Binding-site contacts:
Ligand atom C3 contacts residue ASN107 of chain 1.B at 4.5 Å.
Ligand atom C5 contacts residue ASN107 of chain 1.B at 4.3 Å.
Ligand atom O7 contacts residue ARG290 of chain 1.B at 3.3 Å (salt-bridge).
Ligand atom C1 contacts residue ASN107 of chain 1.B at 3.0 Å.
Ligand atom O7 contacts residue TRP292 of chain 1.B at 3.8 Å.
Ligand atom C7 contacts residue TRP292 of chain 1.B at 3.7 Å (hydrophobic).
Ligand atom C4 contacts residue ASN107 of chain 1.B at 4.3 Å.
Ligand atom C7 contacts residue ASN107 of chain 1.B at 3.4 Å.
Ligand atom C7 contacts residue ARG290 of chain 1.B at 4.1 Å.
Ligand atom C2 contacts residue ASN107 of chain 1.B at 3.0 Å.
Ligand atom C8 contacts residue TRP292 of chain 1.B at 3.3 Å (hydrophobic).
Ligand atom O5 contacts residue ASN107 of chain 1.B at 3.3 Å (h-bond).
Ligand atom C8 contacts residue ASN107 of chain 1.B at 4.2 Å.
Ligand atom O7 contacts residue ASN107 of chain 1.B at 3.4 Å (h-bond).
Ligand atom O7 contacts residue ILE188 of chain 1.B at 3.1 Å.
Ligand atom N2 contacts residue ASN107 of chain 1.B at 3.4 Å (h-bond).
Ligand atom C7 contacts residue ILE188 of chain 1.B at 4.2 Å (hydrophobic).

Sequence of chain 1.B:
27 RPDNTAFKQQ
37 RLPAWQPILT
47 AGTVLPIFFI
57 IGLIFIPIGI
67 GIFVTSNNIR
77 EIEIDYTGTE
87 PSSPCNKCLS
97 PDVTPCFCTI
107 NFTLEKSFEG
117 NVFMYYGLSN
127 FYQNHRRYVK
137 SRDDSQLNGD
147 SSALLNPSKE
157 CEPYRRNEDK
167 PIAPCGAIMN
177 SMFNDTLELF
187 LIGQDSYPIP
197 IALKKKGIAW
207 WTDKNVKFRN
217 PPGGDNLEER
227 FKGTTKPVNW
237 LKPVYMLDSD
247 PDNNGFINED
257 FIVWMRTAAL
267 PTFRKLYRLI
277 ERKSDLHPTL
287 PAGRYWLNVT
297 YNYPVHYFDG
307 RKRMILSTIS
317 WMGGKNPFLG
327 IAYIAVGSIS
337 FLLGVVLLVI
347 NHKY

A small-molecule ligand and the protein it binds are described below.
Small molecule (SMILES): CC(=O)N[C@@H]1[C@@H](O)[C@H](O)[C@@H](CO)O[C@H]1O